Sequence of chain 1.C:
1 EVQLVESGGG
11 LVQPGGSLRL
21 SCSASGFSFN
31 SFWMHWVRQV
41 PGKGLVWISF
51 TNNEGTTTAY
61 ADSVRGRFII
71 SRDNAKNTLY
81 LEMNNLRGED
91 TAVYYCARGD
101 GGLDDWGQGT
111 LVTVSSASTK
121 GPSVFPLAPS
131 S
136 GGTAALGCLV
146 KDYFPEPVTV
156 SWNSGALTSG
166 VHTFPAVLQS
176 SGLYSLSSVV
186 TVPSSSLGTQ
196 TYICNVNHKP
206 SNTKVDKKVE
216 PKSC

Binding-site contacts:
Ligand atom C16 contacts residue SO41 of chain 1.O at 3.7 Å.
Ligand atom O13 contacts residue TRP56 of chain 1.D at 3.6 Å.
Ligand atom O23 contacts residue ARG31 of chain 1.D at 3.2 Å (salt-bridge).
Ligand atom O22 contacts residue ARG34 of chain 1.D at 3.3 Å (salt-bridge).
Ligand atom C3 contacts residue GLY99 of chain 1.C at 3.2 Å.
Ligand atom C5 contacts residue ASP100 of chain 1.C at 3.4 Å.
Ligand atom O8 contacts residue ARG31 of chain 1.D at 3.1 Å (salt-bridge).
Ligand atom O3 contacts residue GLY99 of chain 1.C at 2.5 Å (h-bond).
Ligand atom O12 contacts residue SER33 of chain 1.D at 2.9 Å (h-bond).
Ligand atom O3 contacts residue PHE32 of chain 1.C at 3.4 Å.
Ligand atom N1 contacts residue TRP33 of chain 1.C at 3.7 Å.
Ligand atom O20 contacts residue TRP33 of chain 1.C at 3.5 Å.
Ligand atom C6 contacts residue SER31 of chain 1.C at 3.4 Å.
Ligand atom O5 contacts residue ARG34 of chain 1.D at 3.5 Å (salt-bridge).
Ligand atom O14 contacts residue ASP100 of chain 1.C at 3.4 Å.
Ligand atom C4 contacts residue ASP100 of chain 1.C at 3.4 Å.
Ligand atom O2 contacts residue ASP100 of chain 1.C at 2.6 Å (salt-bridge).
Ligand atom C22 contacts residue ARG34 of chain 1.D at 3.6 Å.
Ligand atom O14 contacts residue GLY101 of chain 1.C at 3.5 Å (h-bond).
Ligand atom C22 contacts residue TYR97 of chain 1.D at 3.5 Å (hydrophobic).
Ligand atom O16 contacts residue ASP100 of chain 1.C at 3.3 Å.
Ligand atom O9 contacts residue SER31 of chain 1.C at 3.5 Å (h-bond).
Ligand atom O20 contacts residue ARG31 of chain 1.D at 3.7 Å.
Ligand atom O23 contacts residue LEU38 of chain 1.D at 3.4 Å.
Ligand atom O23 contacts residue ARG34 of chain 1.D at 3.0 Å (salt-bridge).
Ligand atom O2 contacts residue GLY99 of chain 1.C at 3.0 Å.
Ligand atom O3 contacts residue TRP33 of chain 1.C at 2.8 Å (h-bond).
Ligand atom N1 contacts residue TYR97 of chain 1.D at 3.6 Å.
Ligand atom O2 contacts residue TYR97 of chain 1.D at 2.6 Å (h-bond).
Ligand atom P2 contacts residue ARG31 of chain 1.D at 3.5 Å.
Ligand atom C4 contacts residue TYR97 of chain 1.D at 3.4 Å (hydrophobic).
Ligand atom C4 contacts residue GLY99 of chain 1.C at 3.8 Å.
Ligand atom C16 contacts residue SER33 of chain 1.D at 3.6 Å.
Ligand atom O24 contacts residue ARG34 of chain 1.D at 3.0 Å (salt-bridge).
Ligand atom C12 contacts residue TRP56 of chain 1.D at 3.8 Å (hydrophobic).
Ligand atom C4 contacts residue TRP33 of chain 1.C at 3.7 Å (hydrophobic).
Ligand atom C23 contacts residue TYR97 of chain 1.D at 3.6 Å (hydrophobic).
Ligand atom O13 contacts residue HIS55 of chain 1.D at 3.6 Å.
Ligand atom O16 contacts residue GLY101 of chain 1.C at 3.4 Å (h-bond).
Ligand atom O24 contacts residue ASP100 of chain 1.C at 3.7 Å.

Sequence of chain 1.D:
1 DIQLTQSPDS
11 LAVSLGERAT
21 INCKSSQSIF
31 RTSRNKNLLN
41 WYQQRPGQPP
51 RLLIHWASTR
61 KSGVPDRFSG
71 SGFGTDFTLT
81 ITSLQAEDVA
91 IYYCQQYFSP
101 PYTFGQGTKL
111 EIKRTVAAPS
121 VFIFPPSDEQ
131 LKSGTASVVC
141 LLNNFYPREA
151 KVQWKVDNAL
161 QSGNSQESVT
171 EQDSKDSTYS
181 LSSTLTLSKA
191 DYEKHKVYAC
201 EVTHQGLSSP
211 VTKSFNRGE

A small-molecule ligand and the protein it binds are described below.
Small molecule (SMILES): CC(=O)N[C@H]1[C@H](OC([C@H](O)COP(=O)(O)OC[C@H](O)[C@@H](O)[C@@H](O)CO)[C@@H](O)COP(=O)(O)OC[C@@H](O)[C@@H](O)[C@@H](O)CO)O[C@H](CO)[C@@H](O)[C@@H]1O